This protein binds this small molecule.
Small molecule (SMILES): O=C(O)COP(=O)(O)O

Binding-site contacts:
Ligand atom O2P contacts residue MET35 of chain 1.A at 3.1 Å.
Ligand atom C1 contacts residue LEU69 of chain 1.B at 4.2 Å (hydrophobic).
Ligand atom O1P contacts residue HIS65 of chain 1.A at 3.8 Å.
Ligand atom C1 contacts residue TRP68 of chain 1.B at 4.4 Å (hydrophobic).
Ligand atom O1P contacts residue TRP68 of chain 1.A at 4.5 Å.
Ligand atom O4P contacts residue LEU69 of chain 1.A at 3.9 Å.
Ligand atom O1 contacts residue LEU69 of chain 1.B at 3.7 Å.
Ligand atom O2 contacts residue TRP68 of chain 1.B at 4.2 Å.
Ligand atom P contacts residue HIS65 of chain 1.A at 3.9 Å.
Ligand atom O3P contacts residue HIS65 of chain 1.A at 4.0 Å.
Ligand atom O4P contacts residue HIS65 of chain 1.A at 3.2 Å (h-bond).
Ligand atom O2 contacts residue TRP68 of chain 1.A at 4.3 Å.
Ligand atom O1P contacts residue LEU69 of chain 1.A at 4.0 Å.
Ligand atom O2 contacts residue HIS65 of chain 1.A at 4.4 Å.
Ligand atom O3P contacts residue MET35 of chain 1.A at 4.3 Å.
Ligand atom C2 contacts residue LEU69 of chain 1.A at 4.4 Å (hydrophobic).
Ligand atom O3P contacts residue GLU72 of chain 1.B at 3.1 Å (salt-bridge).
Ligand atom O4P contacts residue MET35 of chain 1.A at 3.3 Å.
Ligand atom O2P contacts residue LEU69 of chain 1.A at 3.6 Å.
Ligand atom P contacts residue MET35 of chain 1.A at 3.7 Å.
Ligand atom P contacts residue LEU69 of chain 1.A at 4.1 Å.
Ligand atom O2 contacts residue GLU72 of chain 1.B at 3.6 Å.
Ligand atom O1 contacts residue TRP68 of chain 1.B at 4.4 Å.
Ligand atom O2 contacts residue LEU69 of chain 1.B at 4.0 Å.

Sequence of chain 1.A:
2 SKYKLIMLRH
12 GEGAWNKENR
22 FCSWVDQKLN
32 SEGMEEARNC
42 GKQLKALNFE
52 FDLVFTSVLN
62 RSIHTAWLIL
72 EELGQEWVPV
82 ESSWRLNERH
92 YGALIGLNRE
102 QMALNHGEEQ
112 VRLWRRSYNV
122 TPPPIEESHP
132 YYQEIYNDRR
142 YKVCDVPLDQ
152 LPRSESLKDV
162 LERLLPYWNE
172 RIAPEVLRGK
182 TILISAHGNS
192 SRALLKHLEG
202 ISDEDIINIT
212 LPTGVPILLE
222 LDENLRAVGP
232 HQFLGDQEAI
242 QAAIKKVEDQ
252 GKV

Sequence of chain 1.B:
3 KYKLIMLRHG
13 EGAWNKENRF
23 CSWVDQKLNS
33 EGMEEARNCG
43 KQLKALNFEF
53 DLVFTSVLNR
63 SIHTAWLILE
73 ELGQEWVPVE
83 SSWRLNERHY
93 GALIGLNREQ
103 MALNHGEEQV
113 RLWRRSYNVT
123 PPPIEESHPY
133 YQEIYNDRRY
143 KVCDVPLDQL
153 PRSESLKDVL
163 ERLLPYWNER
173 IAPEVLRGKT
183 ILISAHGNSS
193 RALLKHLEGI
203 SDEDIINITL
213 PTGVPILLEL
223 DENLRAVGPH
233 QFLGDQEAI